Sequence of chain 3.C:
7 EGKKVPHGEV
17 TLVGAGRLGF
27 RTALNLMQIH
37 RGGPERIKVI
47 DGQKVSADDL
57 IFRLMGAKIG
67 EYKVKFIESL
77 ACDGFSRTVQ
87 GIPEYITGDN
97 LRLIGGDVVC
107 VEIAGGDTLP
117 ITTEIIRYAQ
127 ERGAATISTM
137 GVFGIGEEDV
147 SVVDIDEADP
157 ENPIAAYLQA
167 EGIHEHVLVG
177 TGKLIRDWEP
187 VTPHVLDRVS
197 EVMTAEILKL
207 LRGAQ

Sequence of chain 1.C:
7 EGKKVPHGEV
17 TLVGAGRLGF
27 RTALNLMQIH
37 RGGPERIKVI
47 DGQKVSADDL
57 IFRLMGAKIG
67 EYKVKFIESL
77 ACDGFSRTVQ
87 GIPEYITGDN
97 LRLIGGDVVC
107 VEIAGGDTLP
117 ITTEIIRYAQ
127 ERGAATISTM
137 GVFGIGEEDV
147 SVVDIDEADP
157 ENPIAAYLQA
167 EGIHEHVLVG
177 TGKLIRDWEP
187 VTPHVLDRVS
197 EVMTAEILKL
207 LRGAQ

Binding-site contacts:
Ligand atom C4A contacts residue ILE181 of chain 1.C at 3.5 Å (hydrophobic).
Ligand atom C2 contacts residue ATP1 of chain 1.M at 2.9 Å.
Ligand atom C5M contacts residue PHE139 of chain 1.C at 3.5 Å (hydrophobic).
Ligand atom O28 contacts residue HIS36 of chain 3.C at 2.4 Å (h-bond).
Ligand atom O2 contacts residue ATP1 of chain 1.M at 2.3 Å (h-bond).
Ligand atom C3S contacts residue THR114 of chain 1.C at 3.4 Å.
Ligand atom C8A contacts residue ILE181 of chain 1.C at 3.4 Å (hydrophobic).
Ligand atom O2S contacts residue THR114 of chain 1.C at 3.3 Å (h-bond).
Ligand atom C6A contacts residue PRO159 of chain 1.C at 3.0 Å (hydrophobic).
Ligand atom N9A contacts residue ILE181 of chain 1.C at 3.4 Å.
Ligand atom O28 contacts residue ARG37 of chain 3.C at 3.4 Å.
Ligand atom C5 contacts residue ALA110 of chain 1.C at 2.9 Å (hydrophobic).
Ligand atom C8 contacts residue HIS36 of chain 3.C at 3.5 Å.
Ligand atom C6 contacts residue ALA110 of chain 1.C at 3.1 Å (hydrophobic).
Ligand atom O6A contacts residue LYS179 of chain 1.C at 2.8 Å (salt-bridge).
Ligand atom N1A contacts residue PRO159 of chain 1.C at 3.4 Å.
Ligand atom C8A contacts residue ILE160 of chain 1.C at 3.2 Å (hydrophobic).
Ligand atom C2 contacts residue VAL138 of chain 1.C at 3.4 Å (hydrophobic).
Ligand atom C4A contacts residue PRO159 of chain 1.C at 3.4 Å (hydrophobic).
Ligand atom O3S contacts residue THR114 of chain 1.C at 2.5 Å (h-bond).
Ligand atom C8 contacts residue ATP1 of chain 1.M at 3.5 Å.
Ligand atom O2P contacts residue PHE139 of chain 1.C at 2.9 Å.
Ligand atom O5S contacts residue ILE181 of chain 1.C at 3.3 Å.
Ligand atom N1 contacts residue ALA110 of chain 1.C at 3.4 Å.
Ligand atom O1P contacts residue VAL138 of chain 1.C at 3.0 Å (h-bond).
Ligand atom C4 contacts residue ALA110 of chain 1.C at 3.2 Å (hydrophobic).
Ligand atom O6A contacts residue ARG182 of chain 1.C at 3.2 Å.
Ligand atom N7A contacts residue LYS179 of chain 1.C at 3.5 Å (salt-bridge).
Ligand atom N1 contacts residue ATP1 of chain 1.M at 2.7 Å (h-bond).
Ligand atom C5M contacts residue ALA110 of chain 1.C at 3.5 Å (hydrophobic).
Ligand atom O2P contacts residue ILE181 of chain 1.C at 3.4 Å.
Ligand atom O6A contacts residue PRO159 of chain 1.C at 3.2 Å.
Ligand atom C5A contacts residue PRO159 of chain 1.C at 3.2 Å (hydrophobic).
Ligand atom O3P contacts residue ILE109 of chain 1.C at 3.2 Å (h-bond).
Ligand atom C3M contacts residue VAL138 of chain 1.C at 3.1 Å (hydrophobic).
Ligand atom O6A contacts residue ILE181 of chain 1.C at 3.5 Å (h-bond).
Ligand atom N2A contacts residue ARG182 of chain 1.C at 3.3 Å (salt-bridge).
Ligand atom O4S contacts residue ILE160 of chain 1.C at 2.9 Å.
Ligand atom C3 contacts residue VAL138 of chain 1.C at 3.1 Å (hydrophobic).
Ligand atom O18 contacts residue ATP1 of chain 1.M at 2.7 Å (h-bond).

This protein binds this small molecule.
Small molecule (SMILES): Cc1c(O)nc(CC(=O)O)c(C)c1O[P](=O)(O)OCC1OC(n2cnc3c(=O)[nH]c(N)nc32)[C@H](O)[C@@H]1O